Binding-site contacts:
Ligand atom O04 contacts residue LEU319 of chain 1.B at 4.3 Å.
Ligand atom C06 contacts residue LEU93 of chain 1.B at 4.4 Å (hydrophobic).
Ligand atom O04 contacts residue TRP109 of chain 1.B at 4.3 Å.
Ligand atom C01 contacts residue THR321 of chain 1.B at 4.2 Å.
Ligand atom C01 contacts residue ALA249 of chain 1.B at 4.2 Å (hydrophobic).
Ligand atom C05 contacts residue LEU93 of chain 1.B at 3.5 Å (hydrophobic).
Ligand atom C05 contacts residue TRP109 of chain 1.B at 4.0 Å (hydrophobic).
Ligand atom O04 contacts residue PHE251 of chain 1.B at 4.5 Å.
Ligand atom C05 contacts residue LEU90 of chain 1.B at 4.2 Å (hydrophobic).
Ligand atom C06 contacts residue ARG316 of chain 1.B at 3.4 Å.
Ligand atom O07 contacts residue ARG316 of chain 1.B at 4.2 Å.
Ligand atom C06 contacts residue LEU90 of chain 1.B at 4.4 Å (hydrophobic).
Ligand atom O07 contacts residue TRP109 of chain 1.B at 4.5 Å.
Ligand atom C06 contacts residue TRP109 of chain 1.B at 4.0 Å (hydrophobic).
Ligand atom C01 contacts residue ARG316 of chain 1.B at 4.4 Å.
Ligand atom O04 contacts residue LEU93 of chain 1.B at 4.0 Å.
Ligand atom C03 contacts residue ARG316 of chain 1.B at 4.1 Å.
Ligand atom C03 contacts residue LEU93 of chain 1.B at 4.0 Å (hydrophobic).
Ligand atom N09 contacts residue LEU319 of chain 1.B at 4.3 Å.
Ligand atom O07 contacts residue LEU90 of chain 1.B at 3.6 Å.
Ligand atom C08 contacts residue ARG316 of chain 1.B at 4.0 Å.
Ligand atom C01 contacts residue LEU319 of chain 1.B at 3.8 Å (hydrophobic).
Ligand atom C02 contacts residue LEU93 of chain 1.B at 4.0 Å (hydrophobic).
Ligand atom N09 contacts residue ARG316 of chain 1.B at 3.7 Å.
Ligand atom C02 contacts residue ARG316 of chain 1.B at 4.3 Å.
Ligand atom C08 contacts residue LEU90 of chain 1.B at 4.5 Å (hydrophobic).
Ligand atom C05 contacts residue PHE251 of chain 1.B at 4.1 Å (hydrophobic).
Ligand atom O07 contacts residue LEU93 of chain 1.B at 4.3 Å.

Sequence of chain 1.B:
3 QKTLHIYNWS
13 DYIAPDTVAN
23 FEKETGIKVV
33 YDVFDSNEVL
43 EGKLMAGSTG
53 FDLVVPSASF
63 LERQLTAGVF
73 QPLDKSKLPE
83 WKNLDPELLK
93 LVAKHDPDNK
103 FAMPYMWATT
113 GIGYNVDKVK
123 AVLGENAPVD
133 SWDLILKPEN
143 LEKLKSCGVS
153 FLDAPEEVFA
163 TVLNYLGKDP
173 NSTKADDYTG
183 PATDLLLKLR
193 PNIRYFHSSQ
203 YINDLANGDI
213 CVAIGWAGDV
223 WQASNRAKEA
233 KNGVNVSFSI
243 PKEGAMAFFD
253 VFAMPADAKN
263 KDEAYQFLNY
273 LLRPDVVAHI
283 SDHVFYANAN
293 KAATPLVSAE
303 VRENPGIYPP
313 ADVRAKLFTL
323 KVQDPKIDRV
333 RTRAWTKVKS

This small molecule binds to this protein.
Small molecule (SMILES): COCCOC[C@H](C)N